Sequence of chain 1.A:
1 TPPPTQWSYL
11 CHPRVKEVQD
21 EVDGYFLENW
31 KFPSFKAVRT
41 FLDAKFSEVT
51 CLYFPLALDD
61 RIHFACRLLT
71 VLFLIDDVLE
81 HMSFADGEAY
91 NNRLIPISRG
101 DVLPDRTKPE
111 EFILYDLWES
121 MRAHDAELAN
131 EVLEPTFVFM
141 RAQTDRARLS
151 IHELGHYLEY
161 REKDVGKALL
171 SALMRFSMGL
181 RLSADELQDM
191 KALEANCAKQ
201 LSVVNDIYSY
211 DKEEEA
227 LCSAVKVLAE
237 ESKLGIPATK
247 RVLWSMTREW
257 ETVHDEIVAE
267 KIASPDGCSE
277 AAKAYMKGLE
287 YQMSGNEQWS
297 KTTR

This protein binds this small molecule.
Small molecule (SMILES): CC(C)=CCC/C(C)=C\CC/C(C)=C\CO

Binding-site contacts:
Ligand atom C5 contacts residue PHE73 of chain 1.A at 3.7 Å (hydrophobic).
Ligand atom C6 contacts residue PHE73 of chain 1.A at 3.2 Å (hydrophobic).
Ligand atom C10 contacts residue FOF1 of chain 1.C at 0.7 Å.
Ligand atom C8 contacts residue VAL49 of chain 1.A at 3.4 Å (hydrophobic).
Ligand atom C11 contacts residue TRP295 of chain 1.A at 3.8 Å (hydrophobic).
Ligand atom C15 contacts residue ASN205 of chain 1.A at 3.7 Å.
Ligand atom O1 contacts residue ASN205 of chain 1.A at 2.8 Å (h-bond).
Ligand atom C5 contacts residue FOF1 of chain 1.C at 1.8 Å.
Ligand atom O1 contacts residue TYR53 of chain 1.A at 3.3 Å (h-bond).
Ligand atom C15 contacts residue FOF1 of chain 1.C at 2.3 Å.
Ligand atom C14 contacts residue ASN205 of chain 1.A at 3.8 Å.
Ligand atom C9 contacts residue TYR53 of chain 1.A at 3.5 Å (hydrophobic).
Ligand atom C8 contacts residue FOF1 of chain 1.C at 2.8 Å.
Ligand atom C12 contacts residue ASN205 of chain 1.A at 3.8 Å.
Ligand atom C11 contacts residue FOF1 of chain 1.C at 1.1 Å.
Ligand atom C15 contacts residue TYR53 of chain 1.A at 2.8 Å (hydrophobic).
Ligand atom C4 contacts residue FOF1 of chain 1.C at 1.6 Å.
Ligand atom C15 contacts residue LYS167 of chain 1.A at 3.5 Å.
Ligand atom C9 contacts residue FOF1 of chain 1.C at 1.5 Å.
Ligand atom C1 contacts residue FOF1 of chain 1.C at 1.9 Å.
Ligand atom C3 contacts residue FOF1 of chain 1.C at 2.5 Å.
Ligand atom C12 contacts residue FOF1 of chain 1.C at 0.8 Å.
Ligand atom O1 contacts residue FOF1 of chain 1.C at 2.7 Å.
Ligand atom C3 contacts residue LEU69 of chain 1.A at 3.5 Å (hydrophobic).
Ligand atom C1 contacts residue PHE139 of chain 1.A at 3.2 Å (hydrophobic).
Ligand atom O1 contacts residue LEU201 of chain 1.A at 3.6 Å.
Ligand atom O1 contacts residue LYS167 of chain 1.A at 3.2 Å.
Ligand atom C8 contacts residue TYR53 of chain 1.A at 3.5 Å (hydrophobic).
Ligand atom C5 contacts residue LEU170 of chain 1.A at 3.5 Å (hydrophobic).
Ligand atom C7 contacts residue FOF1 of chain 1.C at 1.4 Å.
Ligand atom C14 contacts residue FOF1 of chain 1.C at 1.3 Å.
Ligand atom C10 contacts residue TRP295 of chain 1.A at 3.4 Å (hydrophobic).
Ligand atom C2 contacts residue FOF1 of chain 1.C at 1.6 Å.
Ligand atom C3 contacts residue PHE73 of chain 1.A at 3.2 Å (hydrophobic).
Ligand atom C6 contacts residue FOF1 of chain 1.C at 1.0 Å.
Ligand atom C1 contacts residue GLY166 of chain 1.A at 3.6 Å.
Ligand atom C9 contacts residue TRP295 of chain 1.A at 3.7 Å (hydrophobic).
Ligand atom C11 contacts residue ASN205 of chain 1.A at 3.6 Å.
Ligand atom C13 contacts residue FOF1 of chain 1.C at 1.4 Å.
Ligand atom C14 contacts residue LYS167 of chain 1.A at 3.1 Å.